Sequence of chain 3.A:
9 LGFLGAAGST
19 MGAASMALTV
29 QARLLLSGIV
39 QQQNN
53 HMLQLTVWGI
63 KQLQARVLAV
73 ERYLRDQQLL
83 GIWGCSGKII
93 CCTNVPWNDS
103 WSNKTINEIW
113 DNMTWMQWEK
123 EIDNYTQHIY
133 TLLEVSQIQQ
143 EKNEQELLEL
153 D

Sequence of chain 3.B:
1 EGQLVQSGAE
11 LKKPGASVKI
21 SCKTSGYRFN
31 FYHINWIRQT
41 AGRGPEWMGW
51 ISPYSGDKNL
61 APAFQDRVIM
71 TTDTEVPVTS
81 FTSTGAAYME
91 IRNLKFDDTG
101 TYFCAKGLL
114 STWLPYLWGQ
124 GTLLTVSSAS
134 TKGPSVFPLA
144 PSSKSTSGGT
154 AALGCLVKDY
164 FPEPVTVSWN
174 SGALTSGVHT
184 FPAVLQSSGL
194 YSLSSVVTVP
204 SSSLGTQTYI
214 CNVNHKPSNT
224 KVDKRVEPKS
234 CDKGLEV

Binding-site contacts:
Ligand atom C1 contacts residue TYR32 of chain 3.B at 3.2 Å (hydrophobic).
Ligand atom N2 contacts residue TYR32 of chain 3.B at 3.7 Å.
Ligand atom O5 contacts residue ASN114 of chain 3.A at 2.4 Å (h-bond).
Ligand atom C5 contacts residue ASN114 of chain 3.A at 3.7 Å.
Ligand atom C4 contacts residue ASN114 of chain 3.A at 4.2 Å.
Ligand atom C8 contacts residue PRO58 of chain 3.C at 3.7 Å (hydrophobic).
Ligand atom C3 contacts residue TYR32 of chain 3.B at 3.5 Å (hydrophobic).
Ligand atom C8 contacts residue GLU110 of chain 3.A at 2.5 Å.
Ligand atom C1 contacts residue MET115 of chain 3.A at 4.3 Å (hydrophobic).
Ligand atom O3 contacts residue GLU1 of chain 3.B at 4.2 Å.
Ligand atom C7 contacts residue GLU110 of chain 3.A at 2.8 Å.
Ligand atom N2 contacts residue GLU110 of chain 3.A at 3.9 Å.
Ligand atom C7 contacts residue ASN114 of chain 3.A at 3.2 Å.
Ligand atom O7 contacts residue ASN114 of chain 3.A at 2.9 Å (h-bond).
Ligand atom O3 contacts residue TYR119 of chain 3.B at 3.5 Å (h-bond).
Ligand atom C8 contacts residue TYR119 of chain 3.B at 4.1 Å (hydrophobic).
Ligand atom C6 contacts residue MET115 of chain 3.A at 4.3 Å (hydrophobic).
Ligand atom O4 contacts residue GLU1 of chain 3.B at 4.2 Å.
Ligand atom C2 contacts residue TYR32 of chain 3.B at 3.6 Å (hydrophobic).
Ligand atom C2 contacts residue GLU110 of chain 3.A at 4.3 Å.
Ligand atom N2 contacts residue ASN114 of chain 3.A at 2.9 Å (h-bond).
Ligand atom O5 contacts residue MET115 of chain 3.A at 4.1 Å.
Ligand atom O5 contacts residue TYR32 of chain 3.B at 4.0 Å.
Ligand atom C3 contacts residue ASN114 of chain 3.A at 3.8 Å.
Ligand atom C4 contacts residue TYR32 of chain 3.B at 4.2 Å (hydrophobic).
Ligand atom C1 contacts residue ASN114 of chain 3.A at 1.4 Å.
Ligand atom C5 contacts residue TYR32 of chain 3.B at 3.9 Å (hydrophobic).
Ligand atom C2 contacts residue ASN114 of chain 3.A at 2.5 Å.
Ligand atom O7 contacts residue GLU110 of chain 3.A at 2.5 Å.

The small molecule below binds the protein below.
Small molecule (SMILES): CC(=O)N[C@@H]1[C@@H](O)[C@H](O)[C@@H](CO)O[C@H]1O

Sequence of chain 3.C:
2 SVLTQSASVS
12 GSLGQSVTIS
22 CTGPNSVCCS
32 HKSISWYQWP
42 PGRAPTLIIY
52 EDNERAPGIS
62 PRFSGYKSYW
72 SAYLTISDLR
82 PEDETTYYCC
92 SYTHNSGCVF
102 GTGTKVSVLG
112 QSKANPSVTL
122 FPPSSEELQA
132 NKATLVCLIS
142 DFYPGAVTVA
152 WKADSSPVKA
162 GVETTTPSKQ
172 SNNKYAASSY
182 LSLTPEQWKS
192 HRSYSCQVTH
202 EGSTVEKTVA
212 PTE